Sequence of chain 1.A:
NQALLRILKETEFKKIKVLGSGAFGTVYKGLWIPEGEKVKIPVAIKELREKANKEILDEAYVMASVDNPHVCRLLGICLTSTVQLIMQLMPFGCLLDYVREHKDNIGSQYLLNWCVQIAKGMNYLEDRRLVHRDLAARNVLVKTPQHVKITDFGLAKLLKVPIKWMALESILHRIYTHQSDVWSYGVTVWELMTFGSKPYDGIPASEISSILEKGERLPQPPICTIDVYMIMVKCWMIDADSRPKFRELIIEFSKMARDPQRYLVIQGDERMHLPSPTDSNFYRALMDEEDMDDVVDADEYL

This protein binds this small molecule.
Small molecule (SMILES): C=CC(=O)N1CCC[C@@H](n2nc(-c3ccc(Oc4ccccc4)cc3)c3c(N)ncnc32)C1

Binding-site contacts:
Ligand atom CAI contacts residue LEU97 of chain 1.A at 3.5 Å (hydrophobic).
Ligand atom N1 contacts residue MET102 of chain 1.A at 3.2 Å (h-bond).
Ligand atom CAA contacts residue CYS106 of chain 1.A at 1.8 Å (hydrophobic).
Ligand atom C6 contacts residue LEU153 of chain 1.A at 3.7 Å (hydrophobic).
Ligand atom CAO contacts residue LEU27 of chain 1.A at 3.6 Å (hydrophobic).
Ligand atom CAJ contacts residue THR163 of chain 1.A at 3.9 Å.
Ligand atom CAE contacts residue ASP164 of chain 1.A at 3.5 Å.
Ligand atom NAB contacts residue MET99 of chain 1.A at 3.3 Å (h-bond).
Ligand atom CAF contacts residue MET75 of chain 1.A at 3.5 Å (hydrophobic).
Ligand atom CAE contacts residue MET75 of chain 1.A at 3.8 Å (hydrophobic).
Ligand atom CAJ contacts residue MET99 of chain 1.A at 3.8 Å (hydrophobic).
Ligand atom OAC contacts residue CYS106 of chain 1.A at 3.9 Å.
Ligand atom CAF contacts residue ASP164 of chain 1.A at 3.5 Å.
Ligand atom NAU contacts residue VAL35 of chain 1.A at 3.8 Å.
Ligand atom CAW contacts residue CYS106 of chain 1.A at 3.5 Å (hydrophobic).
Ligand atom CAI contacts residue ASP164 of chain 1.A at 3.2 Å.
Ligand atom NAB contacts residue GLN100 of chain 1.A at 3.1 Å (h-bond).
Ligand atom C2 contacts residue MET102 of chain 1.A at 3.3 Å (hydrophobic).
Ligand atom CAD contacts residue ARG150 of chain 1.A at 3.2 Å.
Ligand atom CAD contacts residue CYS106 of chain 1.A at 2.8 Å (hydrophobic).
Ligand atom CAZ contacts residue MET99 of chain 1.A at 3.5 Å (hydrophobic).
Ligand atom NAB contacts residue ALA52 of chain 1.A at 3.2 Å.
Ligand atom C5 contacts residue LEU153 of chain 1.A at 3.8 Å (hydrophobic).
Ligand atom C6 contacts residue ALA52 of chain 1.A at 3.7 Å (hydrophobic).
Ligand atom CAF contacts residue PHE165 of chain 1.A at 3.9 Å (hydrophobic).
Ligand atom CAM contacts residue THR163 of chain 1.A at 3.6 Å.
Ligand atom CAP contacts residue VAL35 of chain 1.A at 3.9 Å (hydrophobic).
Ligand atom CAA contacts residue ARG150 of chain 1.A at 3.5 Å.
Ligand atom CAN contacts residue MET99 of chain 1.A at 3.8 Å (hydrophobic).
Ligand atom CAL contacts residue LYS54 of chain 1.A at 3.8 Å.
Ligand atom CAQ contacts residue GLY28 of chain 1.A at 3.6 Å.
Ligand atom CAO contacts residue GLY28 of chain 1.A at 3.6 Å.
Ligand atom CAL contacts residue MET99 of chain 1.A at 3.6 Å (hydrophobic).
Ligand atom CAY contacts residue ASP164 of chain 1.A at 3.7 Å.
Ligand atom NAB contacts residue LEU153 of chain 1.A at 3.7 Å.
Ligand atom CAK contacts residue MET99 of chain 1.A at 3.7 Å (hydrophobic).
Ligand atom CAE contacts residue PHE165 of chain 1.A at 3.5 Å (hydrophobic).
Ligand atom CAG contacts residue ASP164 of chain 1.A at 3.8 Å.
Ligand atom CAK contacts residue ASP164 of chain 1.A at 3.2 Å.
Ligand atom CAK contacts residue THR163 of chain 1.A at 3.3 Å.